Sequence of chain 1.B:
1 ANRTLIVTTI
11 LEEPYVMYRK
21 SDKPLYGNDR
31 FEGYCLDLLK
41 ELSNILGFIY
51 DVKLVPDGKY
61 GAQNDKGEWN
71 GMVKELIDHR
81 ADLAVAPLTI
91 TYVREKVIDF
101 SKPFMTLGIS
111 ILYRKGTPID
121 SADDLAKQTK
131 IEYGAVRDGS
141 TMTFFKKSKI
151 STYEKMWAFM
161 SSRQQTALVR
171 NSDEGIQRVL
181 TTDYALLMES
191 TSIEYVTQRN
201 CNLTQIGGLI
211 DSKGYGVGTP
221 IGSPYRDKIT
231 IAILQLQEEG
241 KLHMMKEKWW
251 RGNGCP

Binding-site contacts:
Ligand atom C contacts residue ARG94 of chain 1.B at 3.4 Å.
Ligand atom N contacts residue PRO87 of chain 1.B at 2.9 Å (h-bond).
Ligand atom OXT contacts residue ARG94 of chain 1.B at 2.8 Å (salt-bridge).
Ligand atom OXT contacts residue TYR60 of chain 1.B at 3.5 Å.
Ligand atom OXT contacts residue PRO87 of chain 1.B at 3.5 Å (h-bond).
Ligand atom CA contacts residue SER140 of chain 1.B at 3.2 Å.
Ligand atom OAB contacts residue GLU189 of chain 1.B at 3.4 Å.
Ligand atom N contacts residue GLU189 of chain 1.B at 2.9 Å (salt-bridge).
Ligand atom C contacts residue THR89 of chain 1.B at 3.6 Å.
Ligand atom CAA contacts residue TYR215 of chain 1.B at 3.5 Å (hydrophobic).
Ligand atom OAF contacts residue THR141 of chain 1.B at 2.9 Å (h-bond).
Ligand atom C contacts residue TYR60 of chain 1.B at 3.5 Å (hydrophobic).
Ligand atom OAJ contacts residue GLU189 of chain 1.B at 3.1 Å (salt-bridge).
Ligand atom O contacts residue TYR60 of chain 1.B at 3.2 Å.
Ligand atom CAE contacts residue THR141 of chain 1.B at 3.3 Å.
Ligand atom CAG contacts residue MET188 of chain 1.B at 3.5 Å (hydrophobic).
Ligand atom NH contacts residue SER192 of chain 1.B at 2.7 Å (h-bond).
Ligand atom CAI contacts residue GLU12 of chain 1.B at 3.5 Å.
Ligand atom CAA contacts residue SER192 of chain 1.B at 3.2 Å.
Ligand atom NH contacts residue GLU189 of chain 1.B at 3.0 Å (salt-bridge).
Ligand atom OAF contacts residue GLY139 of chain 1.B at 3.6 Å.
Ligand atom C contacts residue SER140 of chain 1.B at 3.2 Å.
Ligand atom OAC contacts residue GLU189 of chain 1.B at 2.8 Å (salt-bridge).
Ligand atom CAP contacts residue SER172 of chain 1.B at 3.3 Å.
Ligand atom OAB contacts residue THR141 of chain 1.B at 2.6 Å (h-bond).
Ligand atom OXT contacts residue THR89 of chain 1.B at 2.8 Å (h-bond).
Ligand atom O contacts residue ARG94 of chain 1.B at 2.7 Å (salt-bridge).
Ligand atom OAF contacts residue SER140 of chain 1.B at 3.2 Å (h-bond).
Ligand atom CAR contacts residue SER172 of chain 1.B at 3.4 Å.
Ligand atom OXT contacts residue LEU88 of chain 1.B at 3.5 Å.
Ligand atom O contacts residue GLY139 of chain 1.B at 3.3 Å.
Ligand atom CAH contacts residue SER192 of chain 1.B at 3.5 Å.
Ligand atom N contacts residue THR89 of chain 1.B at 3.0 Å (h-bond).
Ligand atom OAQ contacts residue VAL136 of chain 1.B at 3.4 Å.
Ligand atom O contacts residue SER140 of chain 1.B at 2.8 Å (h-bond).
Ligand atom CAA contacts residue GLU189 of chain 1.B at 3.4 Å.
Ligand atom OAC contacts residue MET188 of chain 1.B at 3.6 Å.
Ligand atom CA contacts residue GLU189 of chain 1.B at 3.4 Å.
Ligand atom CB contacts residue TYR60 of chain 1.B at 3.4 Å (hydrophobic).
Ligand atom CA contacts residue THR89 of chain 1.B at 3.5 Å.

A small-molecule ligand and the protein it binds are described below.
Small molecule (SMILES): CN[C@H]1[C@H]2O[C@@](C[C@H](N)C(=O)O)(C(=O)O)C[C@H]2OC[C@H]1O